Sequence of chain 28.C:
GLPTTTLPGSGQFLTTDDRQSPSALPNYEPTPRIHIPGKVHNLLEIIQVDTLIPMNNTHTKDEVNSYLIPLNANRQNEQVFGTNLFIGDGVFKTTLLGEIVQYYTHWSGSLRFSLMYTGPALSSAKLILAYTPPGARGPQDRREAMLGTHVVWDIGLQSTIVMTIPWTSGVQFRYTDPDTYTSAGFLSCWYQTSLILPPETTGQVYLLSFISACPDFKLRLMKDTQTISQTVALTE

Binding-site contacts:
Ligand atom O1B contacts residue TYR128 of chain 28.A at 3.9 Å.
Ligand atom C4C contacts residue ILE104 of chain 28.A at 3.7 Å (hydrophobic).
Ligand atom C2B contacts residue MET221 of chain 28.A at 3.6 Å (hydrophobic).
Ligand atom CM1 contacts residue SER107 of chain 28.A at 3.6 Å.
Ligand atom N2 contacts residue PHE186 of chain 28.A at 3.7 Å.
Ligand atom C7C contacts residue TYR128 of chain 28.A at 3.6 Å (hydrophobic).
Ligand atom C5B contacts residue TYR197 of chain 28.A at 3.7 Å (hydrophobic).
Ligand atom C7C contacts residue TYR197 of chain 28.A at 3.8 Å (hydrophobic).
Ligand atom C1B contacts residue MET221 of chain 28.A at 4.0 Å (hydrophobic).
Ligand atom C3 contacts residue PRO174 of chain 28.A at 3.8 Å (hydrophobic).
Ligand atom C6C contacts residue MET221 of chain 28.A at 3.7 Å (hydrophobic).
Ligand atom C4 contacts residue MET224 of chain 28.A at 3.8 Å (hydrophobic).
Ligand atom C3B contacts residue MET221 of chain 28.A at 4.0 Å (hydrophobic).
Ligand atom C31 contacts residue ALA150 of chain 28.A at 3.5 Å (hydrophobic).
Ligand atom C4 contacts residue TYR152 of chain 28.A at 3.9 Å (hydrophobic).
Ligand atom C6C contacts residue VAL191 of chain 28.A at 3.2 Å (hydrophobic).
Ligand atom C5C contacts residue TYR128 of chain 28.A at 3.5 Å (hydrophobic).
Ligand atom C2C contacts residue VAL188 of chain 28.A at 3.2 Å (hydrophobic).
Ligand atom C4 contacts residue PHE186 of chain 28.A at 3.6 Å (hydrophobic).
Ligand atom O1B contacts residue ILE104 of chain 28.A at 3.8 Å.
Ligand atom N2 contacts residue ALA24 of chain 28.C at 3.4 Å.
Ligand atom C5C contacts residue ILE104 of chain 28.A at 3.5 Å (hydrophobic).
Ligand atom C5 contacts residue TYR152 of chain 28.A at 3.8 Å (hydrophobic).
Ligand atom O1 contacts residue VAL188 of chain 28.A at 3.8 Å.
Ligand atom C1C contacts residue TYR152 of chain 28.A at 4.0 Å (hydrophobic).
Ligand atom O1B contacts residue MET221 of chain 28.A at 3.4 Å.
Ligand atom C3C contacts residue TYR128 of chain 28.A at 3.9 Å (hydrophobic).
Ligand atom C5B contacts residue LEU106 of chain 28.A at 3.7 Å (hydrophobic).
Ligand atom C5 contacts residue PHE186 of chain 28.A at 3.5 Å (hydrophobic).
Ligand atom C31 contacts residue VAL176 of chain 28.A at 3.3 Å (hydrophobic).
Ligand atom C3C contacts residue VAL188 of chain 28.A at 3.3 Å (hydrophobic).
Ligand atom C31 contacts residue PRO174 of chain 28.A at 3.4 Å (hydrophobic).
Ligand atom C6B contacts residue TYR197 of chain 28.A at 3.6 Å (hydrophobic).
Ligand atom O1 contacts residue PHE186 of chain 28.A at 3.5 Å.
Ligand atom C31 contacts residue SER175 of chain 28.A at 3.6 Å.
Ligand atom N2 contacts residue PRO174 of chain 28.A at 3.9 Å.
Ligand atom O1 contacts residue ALA24 of chain 28.C at 3.6 Å.
Ligand atom C4C contacts residue TYR152 of chain 28.A at 3.8 Å (hydrophobic).
Ligand atom O1 contacts residue TYR152 of chain 28.A at 3.9 Å.
Ligand atom C3 contacts residue PHE186 of chain 28.A at 3.8 Å (hydrophobic).

Sequence of chain 28.A:
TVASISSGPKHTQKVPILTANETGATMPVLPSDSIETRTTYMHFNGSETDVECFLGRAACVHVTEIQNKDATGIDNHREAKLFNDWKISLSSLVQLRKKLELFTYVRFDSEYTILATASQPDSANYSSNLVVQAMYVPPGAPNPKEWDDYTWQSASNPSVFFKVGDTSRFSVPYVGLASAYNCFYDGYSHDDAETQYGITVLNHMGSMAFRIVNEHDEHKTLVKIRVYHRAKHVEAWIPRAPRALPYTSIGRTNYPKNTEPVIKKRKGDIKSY

The small molecule below binds the protein below.
Small molecule (SMILES): Cc1cc(CCCCCCCOc2ccc(C3=N[C@@H](C)CO3)cc2)on1